The protein below binds the small molecule below.
Small molecule (SMILES): [H]/N=C(/CCSC(C)C)NCCC[C@H](N)C(=O)O

Sequence of chain 1.B:
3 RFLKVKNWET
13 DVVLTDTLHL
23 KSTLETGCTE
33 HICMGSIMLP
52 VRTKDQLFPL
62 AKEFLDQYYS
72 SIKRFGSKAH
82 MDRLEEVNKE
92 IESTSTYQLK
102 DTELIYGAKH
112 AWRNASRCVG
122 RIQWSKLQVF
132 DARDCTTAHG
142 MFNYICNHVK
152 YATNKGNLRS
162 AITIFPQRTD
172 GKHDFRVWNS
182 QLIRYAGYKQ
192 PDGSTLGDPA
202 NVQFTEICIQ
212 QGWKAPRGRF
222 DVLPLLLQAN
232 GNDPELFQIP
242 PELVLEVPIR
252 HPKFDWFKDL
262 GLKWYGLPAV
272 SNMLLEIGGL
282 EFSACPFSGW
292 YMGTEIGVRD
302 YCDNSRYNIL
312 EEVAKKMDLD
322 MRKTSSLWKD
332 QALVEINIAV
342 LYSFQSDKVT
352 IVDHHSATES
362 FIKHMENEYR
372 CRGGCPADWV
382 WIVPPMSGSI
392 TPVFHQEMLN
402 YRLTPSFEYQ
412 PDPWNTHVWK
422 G

Binding-site contacts:
Ligand atom OA1 contacts residue TYR292 of chain 1.B at 2.7 Å (h-bond).
Ligand atom C contacts residue ASP301 of chain 1.B at 3.4 Å.
Ligand atom NH contacts residue TRP291 of chain 1.B at 2.8 Å (h-bond).
Ligand atom NH contacts residue HEM1 of chain 1.H at 3.5 Å.
Ligand atom CB contacts residue GLU296 of chain 1.B at 3.1 Å.
Ligand atom OA2 contacts residue ASP301 of chain 1.B at 2.5 Å (salt-bridge).
Ligand atom CD contacts residue PRO269 of chain 1.B at 3.9 Å (hydrophobic).
Ligand atom NH contacts residue TYR292 of chain 1.B at 3.9 Å.
Ligand atom C3 contacts residue HEM1 of chain 1.H at 3.2 Å.
Ligand atom S4 contacts residue HEM1 of chain 1.H at 2.7 Å.
Ligand atom C6 contacts residue HEM1 of chain 1.H at 3.3 Å.
Ligand atom OA2 contacts residue TYR292 of chain 1.B at 3.4 Å.
Ligand atom CD contacts residue GLU296 of chain 1.B at 3.6 Å.
Ligand atom C7 contacts residue PHE288 of chain 1.B at 3.4 Å (hydrophobic).
Ligand atom OA1 contacts residue TYR266 of chain 1.B at 3.4 Å (h-bond).
Ligand atom C contacts residue TYR292 of chain 1.B at 3.4 Å (hydrophobic).
Ligand atom C7 contacts residue VAL271 of chain 1.B at 3.4 Å (hydrophobic).
Ligand atom C5 contacts residue HEM1 of chain 1.H at 3.4 Å.
Ligand atom C5 contacts residue VAL271 of chain 1.B at 3.8 Å (hydrophobic).
Ligand atom C6 contacts residue VAL271 of chain 1.B at 3.2 Å (hydrophobic).
Ligand atom C1 contacts residue TRP291 of chain 1.B at 3.8 Å (hydrophobic).
Ligand atom CA contacts residue GLU296 of chain 1.B at 3.5 Å.
Ligand atom C contacts residue GLN182 of chain 1.B at 3.8 Å.
Ligand atom NE contacts residue PRO269 of chain 1.B at 3.8 Å.
Ligand atom NH contacts residue GLU296 of chain 1.B at 2.7 Å (salt-bridge).
Ligand atom N contacts residue HEM1 of chain 1.H at 3.3 Å (h-bond).
Ligand atom OA1 contacts residue GLN182 of chain 1.B at 3.2 Å (h-bond).
Ligand atom CG contacts residue GLU296 of chain 1.B at 3.2 Å.
Ligand atom N contacts residue GLU296 of chain 1.B at 2.9 Å (salt-bridge).
Ligand atom OA2 contacts residue GLU296 of chain 1.B at 3.6 Å.
Ligand atom NE contacts residue GLU296 of chain 1.B at 2.7 Å (salt-bridge).
Ligand atom CA contacts residue GLN182 of chain 1.B at 3.6 Å.
Ligand atom C2 contacts residue PRO269 of chain 1.B at 3.5 Å (hydrophobic).
Ligand atom C1 contacts residue PRO269 of chain 1.B at 3.8 Å (hydrophobic).
Ligand atom OA1 contacts residue ASP301 of chain 1.B at 3.4 Å (salt-bridge).
Ligand atom C6 contacts residue PHE288 of chain 1.B at 3.6 Å (hydrophobic).
Ligand atom C3 contacts residue GLY290 of chain 1.B at 3.7 Å.
Ligand atom C5 contacts residue PHE288 of chain 1.B at 3.2 Å (hydrophobic).
Ligand atom C1 contacts residue GLU296 of chain 1.B at 3.5 Å.
Ligand atom CB contacts residue TYR292 of chain 1.B at 3.7 Å (hydrophobic).